A small-molecule ligand and the protein it binds are described below.
Small molecule (SMILES): CC(=O)N[C@@H]1[C@@H](O)[C@H](O)[C@@H](CO)O[C@H]1O

Sequence of chain 60.E:
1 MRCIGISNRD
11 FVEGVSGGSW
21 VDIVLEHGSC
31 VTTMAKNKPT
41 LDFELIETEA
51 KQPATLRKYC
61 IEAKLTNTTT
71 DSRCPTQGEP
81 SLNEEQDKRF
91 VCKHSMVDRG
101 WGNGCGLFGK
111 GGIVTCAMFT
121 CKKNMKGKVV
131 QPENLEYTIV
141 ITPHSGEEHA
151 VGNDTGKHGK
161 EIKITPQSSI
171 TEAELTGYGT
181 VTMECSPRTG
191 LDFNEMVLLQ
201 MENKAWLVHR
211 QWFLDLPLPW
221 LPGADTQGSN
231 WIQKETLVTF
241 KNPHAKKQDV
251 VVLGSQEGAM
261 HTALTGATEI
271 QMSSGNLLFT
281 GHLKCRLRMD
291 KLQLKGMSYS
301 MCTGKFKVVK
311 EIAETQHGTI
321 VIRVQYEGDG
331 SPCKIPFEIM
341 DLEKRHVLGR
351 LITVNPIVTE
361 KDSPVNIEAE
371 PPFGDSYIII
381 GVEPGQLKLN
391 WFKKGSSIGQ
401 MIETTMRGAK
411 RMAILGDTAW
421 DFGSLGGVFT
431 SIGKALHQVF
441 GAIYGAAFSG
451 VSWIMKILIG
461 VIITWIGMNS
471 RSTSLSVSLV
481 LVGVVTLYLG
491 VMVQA

Binding-site contacts:
Ligand atom C4 contacts residue ASN67 of chain 60.E at 4.2 Å.
Ligand atom C1 contacts residue ASN67 of chain 60.E at 1.4 Å.
Ligand atom O7 contacts residue ASN67 of chain 60.E at 4.5 Å.
Ligand atom C7 contacts residue MET118 of chain 60.E at 3.8 Å (hydrophobic).
Ligand atom C5 contacts residue ASN67 of chain 60.E at 3.7 Å.
Ligand atom C2 contacts residue ASN67 of chain 60.E at 2.4 Å.
Ligand atom C8 contacts residue ASN67 of chain 60.E at 3.6 Å.
Ligand atom O7 contacts residue MET118 of chain 60.E at 3.5 Å.
Ligand atom C3 contacts residue ASN67 of chain 60.E at 3.6 Å.
Ligand atom N2 contacts residue ASN67 of chain 60.E at 3.3 Å (h-bond).
Ligand atom O7 contacts residue ARG89 of chain 60.E at 4.2 Å.
Ligand atom O3 contacts residue ASN67 of chain 60.E at 3.8 Å.
Ligand atom C7 contacts residue ASN67 of chain 60.E at 3.8 Å.
Ligand atom C8 contacts residue PHE90 of chain 60.E at 4.4 Å (hydrophobic).
Ligand atom C8 contacts residue MET118 of chain 60.E at 4.1 Å (hydrophobic).
Ligand atom O5 contacts residue ASN67 of chain 60.E at 2.4 Å (h-bond).